Binding-site contacts:
Ligand atom C7 contacts residue ASP227 of chain 1.A at 3.8 Å.
Ligand atom C4 contacts residue ASN214 of chain 1.A at 4.2 Å.
Ligand atom O6 contacts residue ARG210 of chain 1.A at 3.1 Å (salt-bridge).
Ligand atom N2 contacts residue ASN214 of chain 1.A at 2.9 Å (h-bond).
Ligand atom C8 contacts residue ASP227 of chain 1.A at 4.4 Å.
Ligand atom C7 contacts residue ASN214 of chain 1.A at 3.6 Å.
Ligand atom C2 contacts residue ASP227 of chain 1.A at 3.5 Å.
Ligand atom O5 contacts residue ARG211 of chain 1.A at 3.8 Å.
Ligand atom N2 contacts residue ASP227 of chain 1.A at 4.1 Å.
Ligand atom C6 contacts residue ARG211 of chain 1.A at 3.6 Å.
Ligand atom O4 contacts residue ARG211 of chain 1.A at 3.7 Å.
Ligand atom C1 contacts residue ARG211 of chain 1.A at 4.3 Å.
Ligand atom C7 contacts residue ARG211 of chain 1.A at 4.0 Å.
Ligand atom C1 contacts residue ASP227 of chain 1.A at 3.4 Å.
Ligand atom O7 contacts residue ASN214 of chain 1.A at 3.9 Å.
Ligand atom C8 contacts residue LEU208 of chain 1.A at 4.3 Å (hydrophobic).
Ligand atom C8 contacts residue ASP207 of chain 1.A at 4.1 Å.
Ligand atom O7 contacts residue ARG211 of chain 1.A at 2.8 Å (salt-bridge).
Ligand atom O5 contacts residue ASN214 of chain 1.A at 2.3 Å (h-bond).
Ligand atom C8 contacts residue LEU228 of chain 1.A at 3.6 Å (hydrophobic).
Ligand atom O6 contacts residue ASP207 of chain 1.A at 4.4 Å.
Ligand atom C6 contacts residue ASP207 of chain 1.A at 3.6 Å.
Ligand atom C1 contacts residue ASN214 of chain 1.A at 1.4 Å.
Ligand atom O5 contacts residue ASP227 of chain 1.A at 3.6 Å.
Ligand atom C1 contacts residue ARG210 of chain 1.A at 4.0 Å.
Ligand atom C5 contacts residue ARG210 of chain 1.A at 4.3 Å.
Ligand atom C2 contacts residue ASN214 of chain 1.A at 2.5 Å.
Ligand atom O7 contacts residue ASP227 of chain 1.A at 3.4 Å.
Ligand atom C2 contacts residue ARG211 of chain 1.A at 4.2 Å.
Ligand atom C3 contacts residue ASN214 of chain 1.A at 3.8 Å.
Ligand atom C6 contacts residue ARG210 of chain 1.A at 4.1 Å.
Ligand atom C8 contacts residue ARG211 of chain 1.A at 3.9 Å.
Ligand atom C5 contacts residue ARG211 of chain 1.A at 3.7 Å.
Ligand atom C5 contacts residue ASN214 of chain 1.A at 3.6 Å.
Ligand atom O5 contacts residue ARG210 of chain 1.A at 3.8 Å.

This protein binds this small molecule.
Small molecule (SMILES): CC(=O)N[C@H]1[C@H](O[C@H]2[C@H](O)[C@@H](NC(C)=O)CO[C@@H]2CO)O[C@H](CO)[C@@H](O[C@@H]2O[C@H](CO)[C@@H](O)[C@H](O)[C@@H]2O)[C@@H]1O

Sequence of chain 1.A:
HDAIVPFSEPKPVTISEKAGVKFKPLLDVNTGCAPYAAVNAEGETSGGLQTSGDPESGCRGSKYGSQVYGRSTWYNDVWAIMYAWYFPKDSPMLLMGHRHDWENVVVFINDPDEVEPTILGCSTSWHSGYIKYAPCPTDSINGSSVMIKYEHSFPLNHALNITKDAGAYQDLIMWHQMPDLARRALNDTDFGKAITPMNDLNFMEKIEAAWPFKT